Sequence of chain 1.C:
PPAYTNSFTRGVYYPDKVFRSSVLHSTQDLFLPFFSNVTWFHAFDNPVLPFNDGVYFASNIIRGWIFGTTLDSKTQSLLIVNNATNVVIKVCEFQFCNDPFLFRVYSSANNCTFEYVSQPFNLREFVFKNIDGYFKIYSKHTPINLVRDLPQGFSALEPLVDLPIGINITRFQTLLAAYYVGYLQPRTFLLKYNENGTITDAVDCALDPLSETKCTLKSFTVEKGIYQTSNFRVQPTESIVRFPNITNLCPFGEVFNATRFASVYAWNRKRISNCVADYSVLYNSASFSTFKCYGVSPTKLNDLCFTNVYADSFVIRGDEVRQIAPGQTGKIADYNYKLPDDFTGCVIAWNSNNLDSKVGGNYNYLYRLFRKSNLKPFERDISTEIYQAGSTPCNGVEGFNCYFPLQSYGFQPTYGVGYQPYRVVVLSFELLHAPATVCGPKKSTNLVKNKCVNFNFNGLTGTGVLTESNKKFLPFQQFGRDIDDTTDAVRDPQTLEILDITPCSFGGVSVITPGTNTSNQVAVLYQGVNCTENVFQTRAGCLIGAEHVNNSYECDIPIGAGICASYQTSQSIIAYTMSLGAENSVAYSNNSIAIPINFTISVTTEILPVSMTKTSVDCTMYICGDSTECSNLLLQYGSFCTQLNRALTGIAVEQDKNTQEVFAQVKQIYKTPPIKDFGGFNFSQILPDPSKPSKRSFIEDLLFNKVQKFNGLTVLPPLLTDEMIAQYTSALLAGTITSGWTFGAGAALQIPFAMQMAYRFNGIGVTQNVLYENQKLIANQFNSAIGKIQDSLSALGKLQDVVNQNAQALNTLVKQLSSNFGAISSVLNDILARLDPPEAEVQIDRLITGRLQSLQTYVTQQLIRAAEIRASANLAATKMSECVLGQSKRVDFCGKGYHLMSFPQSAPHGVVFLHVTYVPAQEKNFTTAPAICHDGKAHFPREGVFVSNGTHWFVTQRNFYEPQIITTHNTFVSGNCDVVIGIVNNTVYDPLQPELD

The small molecule below binds the protein below.
Small molecule (SMILES): CC(=O)N[C@@H]1[C@@H](O)[C@H](O)[C@@H](CO)O[C@H]1O

Binding-site contacts:
Ligand atom C8 contacts residue ASN1162 of chain 1.C at 4.3 Å.
Ligand atom O5 contacts residue ASN1162 of chain 1.C at 2.4 Å (h-bond).
Ligand atom C2 contacts residue ASN1162 of chain 1.C at 2.5 Å.
Ligand atom C1 contacts residue ASN1162 of chain 1.C at 1.4 Å.
Ligand atom C7 contacts residue ASN1162 of chain 1.C at 3.1 Å.
Ligand atom O7 contacts residue ASN1162 of chain 1.C at 2.9 Å (h-bond).
Ligand atom C4 contacts residue ASN1162 of chain 1.C at 4.2 Å.
Ligand atom N2 contacts residue ASN1162 of chain 1.C at 2.9 Å (h-bond).
Ligand atom C3 contacts residue ASN1162 of chain 1.C at 3.8 Å.
Ligand atom C5 contacts residue ASN1162 of chain 1.C at 3.7 Å.